A small-molecule ligand and the protein it binds are described below.
Small molecule (SMILES): CC(C)C[C@@H](CN[C@@H](CC(C)C)C(=O)N[C@H](C(=O)N[C@@H](Cc1ccc(O)cc1)C(=O)O)C(C)C)NC(=O)[C@H](Cc1cnc[nH]1)NC(=O)[C@H](Cc1ccccc1)NC(=O)[C@@H]1CCCN1C(=O)[C@H](N)Cc1c[nH]cn1

Sequence of chain 1.A:
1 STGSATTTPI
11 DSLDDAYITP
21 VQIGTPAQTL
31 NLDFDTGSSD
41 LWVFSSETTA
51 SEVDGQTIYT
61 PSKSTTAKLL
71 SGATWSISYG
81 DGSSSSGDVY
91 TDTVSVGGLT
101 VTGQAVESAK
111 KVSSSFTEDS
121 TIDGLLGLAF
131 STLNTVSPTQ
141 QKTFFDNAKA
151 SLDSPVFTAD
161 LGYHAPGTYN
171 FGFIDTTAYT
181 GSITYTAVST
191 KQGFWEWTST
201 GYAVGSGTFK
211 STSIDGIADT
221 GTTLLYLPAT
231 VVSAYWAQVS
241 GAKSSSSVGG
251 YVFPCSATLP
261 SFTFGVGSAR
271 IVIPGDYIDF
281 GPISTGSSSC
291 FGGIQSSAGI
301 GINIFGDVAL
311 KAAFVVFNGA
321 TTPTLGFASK

Binding-site contacts:
Ligand atom C contacts residue ASP35 of chain 1.A at 3.2 Å.
Ligand atom N contacts residue GLY221 of chain 1.A at 3.0 Å (h-bond).
Ligand atom CA contacts residue ASP219 of chain 1.A at 3.4 Å.
Ligand atom N contacts residue SER78 of chain 1.A at 3.0 Å (h-bond).
Ligand atom CA contacts residue GLY221 of chain 1.A at 3.6 Å.
Ligand atom CA contacts residue THR223 of chain 1.A at 3.6 Å.
Ligand atom CB contacts residue GLY221 of chain 1.A at 3.2 Å.
Ligand atom N contacts residue ASP219 of chain 1.A at 2.8 Å (salt-bridge).
Ligand atom C contacts residue ASP219 of chain 1.A at 3.6 Å.
Ligand atom N contacts residue THR223 of chain 1.A at 2.9 Å (h-bond).
Ligand atom O contacts residue THR222 of chain 1.A at 3.4 Å.
Ligand atom CB contacts residue GLY221 of chain 1.A at 3.3 Å.
Ligand atom CA contacts residue ASP15 of chain 1.A at 3.5 Å.
Ligand atom N contacts residue GLY37 of chain 1.A at 2.9 Å (h-bond).
Ligand atom O contacts residue TYR79 of chain 1.A at 3.3 Å.
Ligand atom O contacts residue GLY80 of chain 1.A at 3.0 Å (h-bond).
Ligand atom CG2 contacts residue SER78 of chain 1.A at 3.5 Å.
Ligand atom CD2 contacts residue TYR226 of chain 1.A at 3.7 Å (hydrophobic).
Ligand atom O contacts residue ASP15 of chain 1.A at 3.4 Å (salt-bridge).
Ligand atom O contacts residue THR223 of chain 1.A at 3.3 Å (h-bond).
Ligand atom C contacts residue ASP15 of chain 1.A at 3.5 Å.
Ligand atom CB contacts residue THR223 of chain 1.A at 3.6 Å.
Ligand atom CB contacts residue ASP15 of chain 1.A at 3.2 Å.
Ligand atom CB contacts residue ASP219 of chain 1.A at 3.2 Å.
Ligand atom CZ contacts residue ASP119 of chain 1.A at 3.5 Å.
Ligand atom CD1 contacts residue LEU125 of chain 1.A at 3.5 Å (hydrophobic).
Ligand atom CG1 contacts residue GLY37 of chain 1.A at 3.5 Å.
Ligand atom N contacts residue THR222 of chain 1.A at 3.6 Å (h-bond).
Ligand atom CG contacts residue GLY221 of chain 1.A at 3.7 Å.
Ligand atom CA contacts residue THR222 of chain 1.A at 3.4 Å.
Ligand atom CD2 contacts residue TYR79 of chain 1.A at 3.6 Å (hydrophobic).
Ligand atom OH contacts residue ILE300 of chain 1.A at 3.3 Å (h-bond).
Ligand atom C contacts residue THR223 of chain 1.A at 3.7 Å.
Ligand atom C contacts residue THR222 of chain 1.A at 3.6 Å.
Ligand atom CD2 contacts residue ASP15 of chain 1.A at 3.5 Å.
Ligand atom C contacts residue GLY37 of chain 1.A at 3.5 Å.
Ligand atom CA contacts residue GLY37 of chain 1.A at 3.2 Å.
Ligand atom NE2 contacts residue TYR226 of chain 1.A at 2.9 Å (h-bond).
Ligand atom O contacts residue GLY80 of chain 1.A at 3.0 Å (h-bond).
Ligand atom CB contacts residue ASP35 of chain 1.A at 3.5 Å.